Binding-site contacts:
Ligand atom N7 contacts residue PRO204 of chain 1.S at 4.1 Å.
Ligand atom C5 contacts residue SER409 of chain 1.S at 3.7 Å.
Ligand atom O2P contacts residue GLY404 of chain 1.U at 4.2 Å.
Ligand atom N1 contacts residue GLY416 of chain 1.S at 3.1 Å (h-bond).
Ligand atom N7 contacts residue HIS407 of chain 1.S at 3.8 Å.
Ligand atom N6 contacts residue PRO204 of chain 1.S at 4.4 Å.
Ligand atom C6 contacts residue PRO408 of chain 1.S at 3.8 Å (hydrophobic).
Ligand atom O1P contacts residue HIS405 of chain 1.U at 3.9 Å.
Ligand atom N9 contacts residue HIS407 of chain 1.S at 4.4 Å.
Ligand atom C5 contacts residue PRO408 of chain 1.S at 4.2 Å (hydrophobic).
Ligand atom C2 contacts residue PRO408 of chain 1.S at 4.0 Å (hydrophobic).
Ligand atom N7 contacts residue SER409 of chain 1.S at 3.2 Å (h-bond).
Ligand atom O2P contacts residue ASP403 of chain 1.U at 3.9 Å.
Ligand atom C8 contacts residue HIS407 of chain 1.S at 3.4 Å.
Ligand atom C8 contacts residue PRO408 of chain 1.S at 4.4 Å (hydrophobic).
Ligand atom C2 contacts residue ILE399 of chain 1.S at 4.3 Å (hydrophobic).
Ligand atom C1' contacts residue PRO408 of chain 1.S at 3.9 Å (hydrophobic).
Ligand atom C6 contacts residue PRO204 of chain 1.S at 4.3 Å (hydrophobic).
Ligand atom C5 contacts residue PRO204 of chain 1.S at 4.1 Å (hydrophobic).
Ligand atom C2' contacts residue HIS407 of chain 1.S at 4.0 Å.
Ligand atom N1 contacts residue PRO408 of chain 1.S at 3.8 Å.
Ligand atom N6 contacts residue GLY416 of chain 1.S at 3.7 Å.
Ligand atom N6 contacts residue GLY414 of chain 1.S at 4.4 Å.
Ligand atom C2 contacts residue GLY416 of chain 1.S at 3.6 Å.
Ligand atom N6 contacts residue SER409 of chain 1.S at 3.3 Å (h-bond).
Ligand atom C8 contacts residue SER409 of chain 1.S at 4.2 Å.
Ligand atom N6 contacts residue PHE415 of chain 1.S at 4.4 Å.
Ligand atom C6 contacts residue GLY416 of chain 1.S at 4.2 Å.
Ligand atom N9 contacts residue PRO408 of chain 1.S at 3.8 Å.
Ligand atom C6 contacts residue SER409 of chain 1.S at 3.8 Å.
Ligand atom N3 contacts residue PRO408 of chain 1.S at 3.6 Å.
Ligand atom N6 contacts residue PRO408 of chain 1.S at 4.0 Å.
Ligand atom C4 contacts residue PRO408 of chain 1.S at 3.9 Å (hydrophobic).
Ligand atom O2P contacts residue HIS407 of chain 1.S at 4.1 Å.
Ligand atom C2' contacts residue PRO408 of chain 1.S at 4.3 Å (hydrophobic).

Sequence of chain 1.S:
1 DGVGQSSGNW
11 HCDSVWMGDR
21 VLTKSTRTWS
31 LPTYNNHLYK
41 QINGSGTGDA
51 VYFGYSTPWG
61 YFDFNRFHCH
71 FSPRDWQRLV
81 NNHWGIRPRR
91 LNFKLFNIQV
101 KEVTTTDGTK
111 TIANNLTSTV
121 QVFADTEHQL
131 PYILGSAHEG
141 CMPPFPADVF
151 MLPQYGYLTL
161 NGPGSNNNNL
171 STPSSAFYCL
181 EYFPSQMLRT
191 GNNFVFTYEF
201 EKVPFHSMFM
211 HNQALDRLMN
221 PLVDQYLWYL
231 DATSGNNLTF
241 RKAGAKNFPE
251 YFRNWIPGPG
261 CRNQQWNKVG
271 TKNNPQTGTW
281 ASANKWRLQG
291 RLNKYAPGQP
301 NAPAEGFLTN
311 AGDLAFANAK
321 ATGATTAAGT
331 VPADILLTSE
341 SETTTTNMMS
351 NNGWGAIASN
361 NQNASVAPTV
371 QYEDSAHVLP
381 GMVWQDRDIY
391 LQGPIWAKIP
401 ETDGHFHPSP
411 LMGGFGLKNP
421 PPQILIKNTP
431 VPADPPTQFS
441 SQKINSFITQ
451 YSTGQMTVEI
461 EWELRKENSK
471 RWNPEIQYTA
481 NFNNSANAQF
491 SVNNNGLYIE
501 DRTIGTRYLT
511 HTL

This small molecule binds to this protein.
Small molecule (SMILES): Nc1ncnc2c1ncn2[C@H]1C[C@H](O)[C@@H](COP(=O)(O)O)O1

Sequence of chain 1.U:
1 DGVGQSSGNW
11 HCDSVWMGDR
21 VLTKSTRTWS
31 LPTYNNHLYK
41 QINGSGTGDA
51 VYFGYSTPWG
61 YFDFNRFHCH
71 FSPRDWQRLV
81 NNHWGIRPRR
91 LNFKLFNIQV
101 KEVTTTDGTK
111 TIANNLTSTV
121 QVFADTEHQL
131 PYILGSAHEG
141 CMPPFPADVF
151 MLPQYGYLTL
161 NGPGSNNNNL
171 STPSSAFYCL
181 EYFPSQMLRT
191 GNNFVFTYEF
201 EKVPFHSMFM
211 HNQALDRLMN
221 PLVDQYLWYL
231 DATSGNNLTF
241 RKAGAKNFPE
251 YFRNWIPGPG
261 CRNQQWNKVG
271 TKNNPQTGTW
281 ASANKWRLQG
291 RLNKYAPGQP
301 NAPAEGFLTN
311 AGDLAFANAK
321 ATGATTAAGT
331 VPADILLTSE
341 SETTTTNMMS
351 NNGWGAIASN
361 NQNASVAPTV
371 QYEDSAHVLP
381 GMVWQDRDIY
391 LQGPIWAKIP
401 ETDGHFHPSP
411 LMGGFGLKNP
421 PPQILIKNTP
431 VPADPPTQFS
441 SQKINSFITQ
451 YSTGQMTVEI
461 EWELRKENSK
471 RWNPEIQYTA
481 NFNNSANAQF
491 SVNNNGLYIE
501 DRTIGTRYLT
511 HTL